A protein and the small-molecule ligand that binds it are described below.
Small molecule (SMILES): CCOC(=O)CCC(=O)N1CCc2c1ccc(Cl)c2C(F)(F)F

Binding-site contacts:
Ligand atom C12 contacts residue ALA156 of chain 1.A at 4.0 Å (hydrophobic).
Ligand atom CL23 contacts residue PHE191 of chain 1.A at 3.6 Å.
Ligand atom C08 contacts residue TRP51 of chain 1.A at 4.0 Å (hydrophobic).
Ligand atom CL23 contacts residue PHE243 of chain 1.A at 4.0 Å.
Ligand atom C19 contacts residue PHE191 of chain 1.A at 3.8 Å (hydrophobic).
Ligand atom C13 contacts residue PHE191 of chain 1.A at 3.4 Å (hydrophobic).
Ligand atom C07 contacts residue TRP51 of chain 1.A at 3.0 Å (hydrophobic).
Ligand atom O09 contacts residue TRP51 of chain 1.A at 3.9 Å.
Ligand atom C07 contacts residue GLY50 of chain 1.A at 3.7 Å.
Ligand atom C17 contacts residue PHE191 of chain 1.A at 3.5 Å (hydrophobic).
Ligand atom O09 contacts residue ALA265 of chain 1.A at 3.5 Å.
Ligand atom F22 contacts residue THR159 of chain 1.A at 3.6 Å.
Ligand atom C15 contacts residue ALA265 of chain 1.A at 4.1 Å (hydrophobic).
Ligand atom O09 contacts residue HIS312 of chain 1.A at 3.5 Å (h-bond).
Ligand atom F22 contacts residue PHE242 of chain 1.A at 3.9 Å.
Ligand atom C14 contacts residue PHE191 of chain 1.A at 3.5 Å (hydrophobic).
Ligand atom C11 contacts residue TYR52 of chain 1.A at 3.9 Å (hydrophobic).
Ligand atom C16 contacts residue PHE191 of chain 1.A at 3.8 Å (hydrophobic).
Ligand atom F20 contacts residue PHE191 of chain 1.A at 3.7 Å.
Ligand atom C15 contacts residue TRP51 of chain 1.A at 3.5 Å (hydrophobic).
Ligand atom C11 contacts residue ALA156 of chain 1.A at 3.5 Å (hydrophobic).
Ligand atom F20 contacts residue PHE243 of chain 1.A at 3.8 Å.
Ligand atom C07 contacts residue SER155 of chain 1.A at 3.4 Å.
Ligand atom O09 contacts residue SER155 of chain 1.A at 4.1 Å.
Ligand atom F21 contacts residue ILE214 of chain 1.A at 3.2 Å.
Ligand atom F21 contacts residue TYR52 of chain 1.A at 3.9 Å.
Ligand atom C08 contacts residue SER155 of chain 1.A at 4.0 Å.
Ligand atom O09 contacts residue PHE191 of chain 1.A at 4.0 Å.
Ligand atom C08 contacts residue ALA156 of chain 1.A at 3.8 Å (hydrophobic).
Ligand atom C11 contacts residue TRP51 of chain 1.A at 3.9 Å (hydrophobic).
Ligand atom C18 contacts residue PHE191 of chain 1.A at 3.4 Å (hydrophobic).
Ligand atom C07 contacts residue ALA156 of chain 1.A at 3.2 Å (hydrophobic).
Ligand atom C12 contacts residue PHE191 of chain 1.A at 4.0 Å (hydrophobic).
Ligand atom C15 contacts residue PHE191 of chain 1.A at 3.5 Å (hydrophobic).
Ligand atom C16 contacts residue VAL269 of chain 1.A at 3.9 Å (hydrophobic).
Ligand atom F22 contacts residue PHE191 of chain 1.A at 3.6 Å.
Ligand atom CL23 contacts residue PRO210 of chain 1.A at 3.3 Å.
Ligand atom N10 contacts residue TRP51 of chain 1.A at 4.1 Å.
Ligand atom C16 contacts residue TRP51 of chain 1.A at 4.1 Å (hydrophobic).
Ligand atom C14 contacts residue TRP51 of chain 1.A at 4.0 Å (hydrophobic).

Sequence of chain 1.A:
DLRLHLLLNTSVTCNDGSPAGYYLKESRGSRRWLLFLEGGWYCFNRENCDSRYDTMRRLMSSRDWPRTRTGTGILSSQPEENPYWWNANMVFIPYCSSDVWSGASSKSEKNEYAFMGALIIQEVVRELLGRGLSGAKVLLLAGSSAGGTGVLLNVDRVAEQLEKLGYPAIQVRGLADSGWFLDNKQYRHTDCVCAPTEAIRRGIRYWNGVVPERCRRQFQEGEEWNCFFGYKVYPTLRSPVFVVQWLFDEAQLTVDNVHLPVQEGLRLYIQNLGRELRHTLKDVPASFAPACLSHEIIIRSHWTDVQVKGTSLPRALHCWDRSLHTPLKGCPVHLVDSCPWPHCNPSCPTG